Sequence of chain 3.E:
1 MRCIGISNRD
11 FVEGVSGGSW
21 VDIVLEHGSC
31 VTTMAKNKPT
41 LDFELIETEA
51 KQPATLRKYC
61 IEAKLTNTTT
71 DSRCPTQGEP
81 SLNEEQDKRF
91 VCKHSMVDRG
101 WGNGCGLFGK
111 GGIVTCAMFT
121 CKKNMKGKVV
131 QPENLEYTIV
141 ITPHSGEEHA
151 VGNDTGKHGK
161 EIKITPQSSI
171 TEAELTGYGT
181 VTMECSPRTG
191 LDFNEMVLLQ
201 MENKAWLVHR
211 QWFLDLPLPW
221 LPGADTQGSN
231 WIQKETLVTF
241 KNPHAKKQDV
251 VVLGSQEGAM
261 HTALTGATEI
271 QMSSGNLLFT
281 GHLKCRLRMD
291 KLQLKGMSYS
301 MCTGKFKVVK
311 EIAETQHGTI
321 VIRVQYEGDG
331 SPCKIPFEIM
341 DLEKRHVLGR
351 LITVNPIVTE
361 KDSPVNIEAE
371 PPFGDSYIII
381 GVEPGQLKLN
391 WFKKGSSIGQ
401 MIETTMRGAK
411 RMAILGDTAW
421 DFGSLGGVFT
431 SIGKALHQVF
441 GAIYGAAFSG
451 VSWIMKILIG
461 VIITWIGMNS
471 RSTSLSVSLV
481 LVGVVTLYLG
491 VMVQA

This protein binds this small molecule.
Small molecule (SMILES): CC(=O)N[C@H]1[C@H](O[C@H]2[C@H](O)[C@@H](NC(C)=O)CO[C@@H]2CO)O[C@H](CO)[C@@H](O)[C@@H]1O

Binding-site contacts:
Ligand atom C5 contacts residue GLY156 of chain 3.C at 4.0 Å.
Ligand atom C1 contacts residue THR155 of chain 3.C at 3.7 Å.
Ligand atom O5 contacts residue HIS149 of chain 3.C at 3.8 Å.
Ligand atom C3 contacts residue HIS149 of chain 3.C at 4.3 Å.
Ligand atom C1 contacts residue HIS158 of chain 3.C at 4.1 Å.
Ligand atom C7 contacts residue GLY102 of chain 3.E at 4.0 Å.
Ligand atom N2 contacts residue ASN153 of chain 3.C at 3.2 Å (h-bond).
Ligand atom C7 contacts residue TRP101 of chain 3.E at 4.3 Å (hydrophobic).
Ligand atom C8 contacts residue TRP101 of chain 3.E at 4.4 Å (hydrophobic).
Ligand atom C4 contacts residue ASN153 of chain 3.C at 4.2 Å.
Ligand atom C3 contacts residue ASN153 of chain 3.C at 3.9 Å.
Ligand atom C5 contacts residue ASN153 of chain 3.C at 3.6 Å.
Ligand atom C8 contacts residue ASN153 of chain 3.C at 3.9 Å.
Ligand atom O7 contacts residue ASN103 of chain 3.E at 4.5 Å.
Ligand atom C5 contacts residue HIS158 of chain 3.C at 4.2 Å.
Ligand atom O7 contacts residue ASN153 of chain 3.C at 4.0 Å.
Ligand atom C7 contacts residue ASN153 of chain 3.C at 3.6 Å.
Ligand atom C4 contacts residue HIS149 of chain 3.C at 3.7 Å.
Ligand atom C6 contacts residue HIS149 of chain 3.C at 4.1 Å.
Ligand atom C2 contacts residue HIS149 of chain 3.C at 3.6 Å.
Ligand atom C6 contacts residue GLY156 of chain 3.C at 3.8 Å.
Ligand atom O5 contacts residue THR155 of chain 3.C at 3.8 Å.
Ligand atom C6 contacts residue HIS158 of chain 3.C at 3.9 Å.
Ligand atom C1 contacts residue ASN153 of chain 3.C at 1.4 Å.
Ligand atom O6 contacts residue HIS158 of chain 3.C at 3.4 Å.
Ligand atom O6 contacts residue HIS149 of chain 3.C at 3.6 Å.
Ligand atom C2 contacts residue ASN153 of chain 3.C at 2.6 Å.
Ligand atom O7 contacts residue TRP101 of chain 3.E at 3.4 Å (h-bond).
Ligand atom O5 contacts residue ASN153 of chain 3.C at 2.2 Å (h-bond).
Ligand atom O5 contacts residue GLY156 of chain 3.C at 3.9 Å.
Ligand atom O7 contacts residue GLY102 of chain 3.E at 3.0 Å (h-bond).
Ligand atom C1 contacts residue HIS149 of chain 3.C at 3.7 Å.
Ligand atom O5 contacts residue HIS158 of chain 3.C at 3.2 Å.
Ligand atom C8 contacts residue HIS149 of chain 3.C at 3.5 Å.
Ligand atom O3 contacts residue HIS149 of chain 3.C at 4.2 Å.
Ligand atom C8 contacts residue ALA150 of chain 3.C at 4.5 Å (hydrophobic).
Ligand atom C5 contacts residue HIS149 of chain 3.C at 3.6 Å.

Sequence of chain 3.C:
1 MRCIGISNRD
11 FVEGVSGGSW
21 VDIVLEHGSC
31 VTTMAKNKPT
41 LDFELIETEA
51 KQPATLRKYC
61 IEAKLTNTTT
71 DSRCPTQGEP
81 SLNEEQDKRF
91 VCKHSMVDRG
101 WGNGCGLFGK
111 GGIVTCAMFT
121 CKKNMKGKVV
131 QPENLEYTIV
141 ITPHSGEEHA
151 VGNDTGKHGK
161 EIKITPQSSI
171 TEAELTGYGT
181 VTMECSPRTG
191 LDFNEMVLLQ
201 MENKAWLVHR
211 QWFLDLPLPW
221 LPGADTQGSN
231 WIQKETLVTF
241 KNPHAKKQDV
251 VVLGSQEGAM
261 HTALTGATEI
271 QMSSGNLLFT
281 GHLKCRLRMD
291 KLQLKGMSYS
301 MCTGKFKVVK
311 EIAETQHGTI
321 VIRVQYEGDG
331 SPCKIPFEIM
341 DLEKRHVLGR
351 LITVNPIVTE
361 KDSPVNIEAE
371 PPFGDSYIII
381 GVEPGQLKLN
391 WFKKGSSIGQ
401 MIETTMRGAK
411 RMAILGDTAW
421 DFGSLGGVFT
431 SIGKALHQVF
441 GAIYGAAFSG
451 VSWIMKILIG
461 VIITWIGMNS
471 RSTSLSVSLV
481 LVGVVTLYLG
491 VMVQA